Sequence of chain 1.F:
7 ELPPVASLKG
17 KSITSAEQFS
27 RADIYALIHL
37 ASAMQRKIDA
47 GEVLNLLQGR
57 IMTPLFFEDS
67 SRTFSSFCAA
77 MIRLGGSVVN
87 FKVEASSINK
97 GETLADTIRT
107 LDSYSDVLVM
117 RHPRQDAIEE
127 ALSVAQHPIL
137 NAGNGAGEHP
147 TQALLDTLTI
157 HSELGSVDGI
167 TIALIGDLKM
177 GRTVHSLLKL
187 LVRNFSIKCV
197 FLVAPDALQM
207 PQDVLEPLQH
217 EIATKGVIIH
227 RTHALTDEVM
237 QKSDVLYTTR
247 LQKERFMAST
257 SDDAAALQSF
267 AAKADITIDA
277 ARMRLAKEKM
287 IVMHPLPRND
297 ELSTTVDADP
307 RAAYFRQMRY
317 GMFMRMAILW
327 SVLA

Binding-site contacts:
Ligand atom CG contacts residue PRO293 of chain 1.E at 4.0 Å (hydrophobic).
Ligand atom C contacts residue ARG117 of chain 1.E at 4.0 Å.
Ligand atom CA contacts residue PO41 of chain 1.S at 3.9 Å.
Ligand atom C contacts residue LYS96 of chain 1.F at 4.1 Å.
Ligand atom OXT contacts residue ARG117 of chain 1.E at 3.3 Å (salt-bridge).
Ligand atom CG contacts residue GLN248 of chain 1.E at 3.6 Å.
Ligand atom CG contacts residue LEU292 of chain 1.E at 3.7 Å (hydrophobic).
Ligand atom OD2 contacts residue ARG246 of chain 1.E at 2.7 Å (salt-bridge).
Ligand atom O contacts residue HIS145 of chain 1.E at 3.8 Å.
Ligand atom CA contacts residue THR179 of chain 1.E at 4.0 Å.
Ligand atom OD2 contacts residue LYS96 of chain 1.F at 2.9 Å (salt-bridge).
Ligand atom CB contacts residue THR179 of chain 1.E at 4.0 Å.
Ligand atom C contacts residue HIS145 of chain 1.E at 4.0 Å.
Ligand atom OD1 contacts residue GLN248 of chain 1.E at 2.9 Å (h-bond).
Ligand atom CG contacts residue LYS96 of chain 1.F at 4.2 Å.
Ligand atom OD1 contacts residue PRO293 of chain 1.E at 4.0 Å.
Ligand atom CG contacts residue ARG246 of chain 1.E at 3.3 Å.
Ligand atom OD2 contacts residue LEU292 of chain 1.E at 4.2 Å.
Ligand atom N contacts residue PRO293 of chain 1.E at 3.8 Å.
Ligand atom CB contacts residue LEU292 of chain 1.E at 3.3 Å (hydrophobic).
Ligand atom C contacts residue THR179 of chain 1.E at 4.2 Å.
Ligand atom N contacts residue PO41 of chain 1.S at 2.6 Å (h-bond).
Ligand atom C contacts residue ARG178 of chain 1.E at 3.7 Å.
Ligand atom N contacts residue LYS96 of chain 1.F at 4.0 Å.
Ligand atom CB contacts residue PRO291 of chain 1.E at 4.2 Å (hydrophobic).
Ligand atom OXT contacts residue PO41 of chain 1.S at 3.4 Å (h-bond).
Ligand atom N contacts residue LEU292 of chain 1.E at 2.7 Å (h-bond).
Ligand atom CA contacts residue LEU292 of chain 1.E at 3.4 Å (hydrophobic).
Ligand atom C contacts residue PO41 of chain 1.S at 4.1 Å.
Ligand atom CB contacts residue GLN248 of chain 1.E at 4.4 Å.
Ligand atom O contacts residue THR179 of chain 1.E at 3.7 Å.
Ligand atom OXT contacts residue HIS145 of chain 1.E at 4.4 Å.
Ligand atom OD1 contacts residue ARG246 of chain 1.E at 2.9 Å (salt-bridge).
Ligand atom O contacts residue ARG178 of chain 1.E at 2.9 Å (salt-bridge).
Ligand atom OD1 contacts residue LEU292 of chain 1.E at 4.0 Å.
Ligand atom OXT contacts residue LYS96 of chain 1.F at 3.3 Å (salt-bridge).
Ligand atom OXT contacts residue ARG178 of chain 1.E at 3.0 Å (salt-bridge).
Ligand atom OD2 contacts residue PRO293 of chain 1.E at 3.9 Å.
Ligand atom OD2 contacts residue GLN248 of chain 1.E at 3.9 Å.
Ligand atom OD2 contacts residue PO41 of chain 1.S at 4.1 Å.

This small molecule binds to this protein.
Small molecule (SMILES): N[C@@H](CC(=O)O)C(=O)O

Sequence of chain 1.E:
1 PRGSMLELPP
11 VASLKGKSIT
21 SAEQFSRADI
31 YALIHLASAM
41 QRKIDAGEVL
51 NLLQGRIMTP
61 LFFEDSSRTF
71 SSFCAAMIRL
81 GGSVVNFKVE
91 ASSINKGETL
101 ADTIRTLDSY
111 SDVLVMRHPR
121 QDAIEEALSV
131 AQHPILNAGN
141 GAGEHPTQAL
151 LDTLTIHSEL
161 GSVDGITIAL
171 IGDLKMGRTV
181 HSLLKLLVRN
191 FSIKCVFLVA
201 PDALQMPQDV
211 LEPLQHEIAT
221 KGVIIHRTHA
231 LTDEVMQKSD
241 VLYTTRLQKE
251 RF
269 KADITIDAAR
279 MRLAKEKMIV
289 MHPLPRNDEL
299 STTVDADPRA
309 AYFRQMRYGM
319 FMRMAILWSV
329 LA